The protein below binds the small molecule below.
Small molecule (SMILES): CC(=O)N[C@@H]1[C@@H](O)[C@H](O)[C@@H](CO)O[C@H]1O

Sequence of chain 1.I:
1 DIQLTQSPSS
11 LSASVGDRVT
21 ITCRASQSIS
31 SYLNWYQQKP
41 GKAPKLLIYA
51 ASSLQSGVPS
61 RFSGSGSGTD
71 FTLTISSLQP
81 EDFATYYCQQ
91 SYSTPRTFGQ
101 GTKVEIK

Binding-site contacts:
Ligand atom C8 contacts residue SER371 of chain 1.C at 4.4 Å.
Ligand atom O6 contacts residue TYR32 of chain 1.I at 3.7 Å.
Ligand atom C8 contacts residue LEU368 of chain 1.C at 3.8 Å (hydrophobic).
Ligand atom O7 contacts residue VAL367 of chain 1.C at 3.5 Å.
Ligand atom C7 contacts residue SER371 of chain 1.C at 4.5 Å.
Ligand atom O6 contacts residue SER30 of chain 1.I at 4.4 Å.
Ligand atom C7 contacts residue VAL367 of chain 1.C at 4.0 Å (hydrophobic).
Ligand atom C6 contacts residue PHE486 of chain 1.A at 4.3 Å (hydrophobic).
Ligand atom C8 contacts residue VAL367 of chain 1.C at 4.0 Å (hydrophobic).
Ligand atom O6 contacts residue SER31 of chain 1.I at 3.9 Å.
Ligand atom N2 contacts residue SER371 of chain 1.C at 3.8 Å.
Ligand atom O4 contacts residue PHE486 of chain 1.A at 3.5 Å.
Ligand atom C6 contacts residue TYR32 of chain 1.I at 3.3 Å (hydrophobic).
Ligand atom O3 contacts residue SER371 of chain 1.C at 3.9 Å.
Ligand atom O3 contacts residue VAL367 of chain 1.C at 4.4 Å.
Ligand atom C8 contacts residue PHE374 of chain 1.C at 3.5 Å (hydrophobic).
Ligand atom C8 contacts residue PHE342 of chain 1.C at 4.5 Å (hydrophobic).
Ligand atom C3 contacts residue SER371 of chain 1.C at 4.0 Å.

Sequence of chain 1.C:
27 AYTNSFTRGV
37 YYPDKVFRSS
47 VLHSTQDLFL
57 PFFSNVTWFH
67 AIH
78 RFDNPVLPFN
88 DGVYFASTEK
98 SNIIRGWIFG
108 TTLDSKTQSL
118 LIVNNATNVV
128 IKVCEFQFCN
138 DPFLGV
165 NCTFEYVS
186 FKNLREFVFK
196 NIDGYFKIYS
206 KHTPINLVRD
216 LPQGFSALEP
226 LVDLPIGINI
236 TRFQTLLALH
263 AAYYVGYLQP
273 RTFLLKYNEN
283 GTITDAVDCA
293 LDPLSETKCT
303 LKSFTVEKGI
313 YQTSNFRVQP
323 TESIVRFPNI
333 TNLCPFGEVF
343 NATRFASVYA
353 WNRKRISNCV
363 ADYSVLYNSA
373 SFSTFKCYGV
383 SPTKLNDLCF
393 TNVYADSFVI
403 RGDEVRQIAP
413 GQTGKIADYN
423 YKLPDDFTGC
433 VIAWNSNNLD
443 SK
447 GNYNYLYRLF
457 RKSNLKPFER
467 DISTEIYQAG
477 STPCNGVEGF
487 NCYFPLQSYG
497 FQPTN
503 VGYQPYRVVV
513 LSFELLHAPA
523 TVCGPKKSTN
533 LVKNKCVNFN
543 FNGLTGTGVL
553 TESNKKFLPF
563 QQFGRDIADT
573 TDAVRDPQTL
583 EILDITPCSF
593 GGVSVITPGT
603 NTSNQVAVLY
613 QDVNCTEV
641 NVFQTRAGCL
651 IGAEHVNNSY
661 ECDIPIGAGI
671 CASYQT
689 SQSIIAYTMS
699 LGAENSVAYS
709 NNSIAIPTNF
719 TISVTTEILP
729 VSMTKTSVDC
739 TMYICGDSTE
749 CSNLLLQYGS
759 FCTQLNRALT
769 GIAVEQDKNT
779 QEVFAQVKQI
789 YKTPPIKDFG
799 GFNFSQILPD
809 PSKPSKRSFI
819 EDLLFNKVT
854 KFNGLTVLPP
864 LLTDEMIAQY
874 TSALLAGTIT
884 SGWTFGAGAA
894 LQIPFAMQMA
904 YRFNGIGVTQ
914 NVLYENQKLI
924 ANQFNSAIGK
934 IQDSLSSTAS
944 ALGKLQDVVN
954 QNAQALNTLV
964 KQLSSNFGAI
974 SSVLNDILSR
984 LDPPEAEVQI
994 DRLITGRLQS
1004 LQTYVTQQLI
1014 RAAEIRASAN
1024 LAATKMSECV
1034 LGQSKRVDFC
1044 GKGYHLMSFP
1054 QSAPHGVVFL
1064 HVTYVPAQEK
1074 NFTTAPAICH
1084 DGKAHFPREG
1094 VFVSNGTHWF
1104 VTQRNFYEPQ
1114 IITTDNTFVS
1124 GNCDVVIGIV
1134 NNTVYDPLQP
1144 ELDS

Sequence of chain 1.A:
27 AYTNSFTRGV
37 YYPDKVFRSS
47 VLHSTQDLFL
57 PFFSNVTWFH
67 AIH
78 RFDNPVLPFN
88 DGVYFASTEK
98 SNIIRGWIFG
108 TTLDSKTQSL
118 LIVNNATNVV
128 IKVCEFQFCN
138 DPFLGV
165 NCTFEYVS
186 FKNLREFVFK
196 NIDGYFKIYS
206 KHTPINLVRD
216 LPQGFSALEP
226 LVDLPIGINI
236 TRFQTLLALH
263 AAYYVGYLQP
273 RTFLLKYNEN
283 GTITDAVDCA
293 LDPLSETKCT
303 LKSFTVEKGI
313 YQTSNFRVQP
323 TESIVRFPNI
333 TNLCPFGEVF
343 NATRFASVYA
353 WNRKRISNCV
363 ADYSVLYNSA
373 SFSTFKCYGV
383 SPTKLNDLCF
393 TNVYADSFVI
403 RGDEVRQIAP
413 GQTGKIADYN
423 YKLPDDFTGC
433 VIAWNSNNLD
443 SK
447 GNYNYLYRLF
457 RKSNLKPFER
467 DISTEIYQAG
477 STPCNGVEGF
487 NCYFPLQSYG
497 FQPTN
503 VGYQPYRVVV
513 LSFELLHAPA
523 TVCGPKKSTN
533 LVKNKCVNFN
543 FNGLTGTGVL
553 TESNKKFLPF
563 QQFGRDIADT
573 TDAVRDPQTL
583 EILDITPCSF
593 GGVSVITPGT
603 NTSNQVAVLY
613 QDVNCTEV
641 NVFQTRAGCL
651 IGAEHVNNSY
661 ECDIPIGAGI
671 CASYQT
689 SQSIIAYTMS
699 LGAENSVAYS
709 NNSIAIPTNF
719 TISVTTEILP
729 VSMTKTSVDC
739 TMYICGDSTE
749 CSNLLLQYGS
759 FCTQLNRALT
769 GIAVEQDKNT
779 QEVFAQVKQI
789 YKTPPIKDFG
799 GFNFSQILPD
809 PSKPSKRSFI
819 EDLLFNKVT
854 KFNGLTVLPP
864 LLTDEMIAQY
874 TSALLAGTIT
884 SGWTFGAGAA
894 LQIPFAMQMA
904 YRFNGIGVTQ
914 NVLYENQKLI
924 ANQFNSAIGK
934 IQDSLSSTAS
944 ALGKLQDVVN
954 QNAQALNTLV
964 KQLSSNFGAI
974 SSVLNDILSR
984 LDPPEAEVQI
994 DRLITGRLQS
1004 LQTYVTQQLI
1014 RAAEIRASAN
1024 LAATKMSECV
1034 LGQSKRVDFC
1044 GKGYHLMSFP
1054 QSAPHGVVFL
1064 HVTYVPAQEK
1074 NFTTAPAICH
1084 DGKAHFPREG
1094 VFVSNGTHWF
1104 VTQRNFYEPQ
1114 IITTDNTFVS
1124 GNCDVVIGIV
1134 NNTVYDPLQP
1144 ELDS